This protein binds this small molecule.
Small molecule (SMILES): CNCC#Cc1cc(C)cc(N)n1

Sequence of chain 1.A:
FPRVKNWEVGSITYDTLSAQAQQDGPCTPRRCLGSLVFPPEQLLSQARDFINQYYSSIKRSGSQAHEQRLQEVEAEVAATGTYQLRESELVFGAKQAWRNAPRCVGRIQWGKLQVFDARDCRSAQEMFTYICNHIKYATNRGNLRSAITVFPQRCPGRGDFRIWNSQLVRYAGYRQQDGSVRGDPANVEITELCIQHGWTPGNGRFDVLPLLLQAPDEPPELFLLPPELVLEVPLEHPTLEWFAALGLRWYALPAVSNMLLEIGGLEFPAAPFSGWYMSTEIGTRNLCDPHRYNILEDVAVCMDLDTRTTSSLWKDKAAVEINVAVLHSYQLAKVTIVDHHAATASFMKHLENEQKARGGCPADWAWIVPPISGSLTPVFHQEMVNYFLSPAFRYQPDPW

Binding-site contacts:
Ligand atom C06 contacts residue VAL296 of chain 1.A at 4.3 Å (hydrophobic).
Ligand atom C08 contacts residue HEM1 of chain 1.E at 4.1 Å.
Ligand atom N01 contacts residue HEM1 of chain 1.E at 4.0 Å.
Ligand atom C07 contacts residue GLY315 of chain 1.A at 3.7 Å.
Ligand atom C02 contacts residue GLU321 of chain 1.A at 3.5 Å.
Ligand atom C04 contacts residue GLY315 of chain 1.A at 4.3 Å.
Ligand atom C02 contacts residue HEM1 of chain 1.E at 3.5 Å.
Ligand atom C09 contacts residue VAL296 of chain 1.A at 3.7 Å (hydrophobic).
Ligand atom N01 contacts residue PRO294 of chain 1.A at 4.0 Å.
Ligand atom C08 contacts residue GLU321 of chain 1.A at 3.6 Å.
Ligand atom C10 contacts residue GLN207 of chain 1.A at 3.6 Å.
Ligand atom C03 contacts residue TRP316 of chain 1.A at 3.9 Å (hydrophobic).
Ligand atom C07 contacts residue PHE313 of chain 1.A at 3.6 Å (hydrophobic).
Ligand atom N11 contacts residue HEM1 of chain 1.E at 2.7 Å (h-bond).
Ligand atom C03 contacts residue HEM1 of chain 1.E at 3.0 Å.
Ligand atom C09 contacts residue GLU321 of chain 1.A at 3.7 Å.
Ligand atom N02 contacts residue GLU321 of chain 1.A at 2.8 Å (salt-bridge).
Ligand atom C09 contacts residue HEM1 of chain 1.E at 4.1 Å.
Ligand atom C10 contacts residue HEM1 of chain 1.E at 3.7 Å.
Ligand atom N02 contacts residue TYR317 of chain 1.A at 3.8 Å.
Ligand atom C02 contacts residue PRO294 of chain 1.A at 4.0 Å (hydrophobic).
Ligand atom C08 contacts residue VAL296 of chain 1.A at 3.8 Å (hydrophobic).
Ligand atom C04 contacts residue PRO294 of chain 1.A at 4.2 Å (hydrophobic).
Ligand atom C10 contacts residue GLU321 of chain 1.A at 4.3 Å.
Ligand atom C07 contacts residue PRO294 of chain 1.A at 4.2 Å (hydrophobic).
Ligand atom C12 contacts residue HEM1 of chain 1.E at 3.4 Å.
Ligand atom C03 contacts residue PRO294 of chain 1.A at 4.1 Å (hydrophobic).
Ligand atom N02 contacts residue TRP316 of chain 1.A at 2.9 Å (h-bond).
Ligand atom N02 contacts residue PRO294 of chain 1.A at 4.3 Å.
Ligand atom C07 contacts residue HEM1 of chain 1.E at 3.2 Å.
Ligand atom C06 contacts residue GLU321 of chain 1.A at 3.8 Å.
Ligand atom C04 contacts residue HEM1 of chain 1.E at 3.8 Å.
Ligand atom N02 contacts residue HEM1 of chain 1.E at 3.1 Å.
Ligand atom C10 contacts residue VAL296 of chain 1.A at 4.2 Å (hydrophobic).
Ligand atom C06 contacts residue PRO294 of chain 1.A at 4.2 Å (hydrophobic).
Ligand atom N01 contacts residue GLU321 of chain 1.A at 3.1 Å (salt-bridge).
Ligand atom C05 contacts residue VAL296 of chain 1.A at 3.9 Å (hydrophobic).
Ligand atom C07 contacts residue SER314 of chain 1.A at 3.9 Å.
Ligand atom C02 contacts residue TRP316 of chain 1.A at 3.8 Å (hydrophobic).
Ligand atom N02 contacts residue MET318 of chain 1.A at 3.9 Å.